Sequence of chain 56.B:
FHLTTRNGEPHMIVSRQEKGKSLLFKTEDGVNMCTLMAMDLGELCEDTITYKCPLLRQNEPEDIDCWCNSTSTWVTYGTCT

A protein and the small-molecule ligand that binds it are described below.
Small molecule (SMILES): CC(=O)N[C@@H]1[C@@H](O)[C@H](O)[C@@H](CO)O[C@H]1O

Binding-site contacts:
Ligand atom O1 contacts residue SER70 of chain 56.B at 4.2 Å.
Ligand atom O1 contacts residue ASN69 of chain 56.B at 2.1 Å (h-bond).
Ligand atom C5 contacts residue VAL31 of chain 56.B at 4.2 Å (hydrophobic).
Ligand atom C6 contacts residue LEU24 of chain 56.B at 4.5 Å (hydrophobic).
Ligand atom O4 contacts residue NAG1 of chain 56.R at 3.0 Å.
Ligand atom C6 contacts residue ASN69 of chain 56.B at 4.4 Å.
Ligand atom C7 contacts residue ASN69 of chain 56.B at 3.8 Å.
Ligand atom O5 contacts residue ASN69 of chain 56.B at 2.8 Å (h-bond).
Ligand atom O3 contacts residue VAL31 of chain 56.B at 3.6 Å.
Ligand atom C8 contacts residue ARG57 of chain 56.B at 4.2 Å.
Ligand atom O1 contacts residue VAL31 of chain 56.B at 3.4 Å (h-bond).
Ligand atom C3 contacts residue VAL31 of chain 56.B at 3.0 Å (hydrophobic).
Ligand atom C5 contacts residue ASN69 of chain 56.B at 3.7 Å.
Ligand atom C8 contacts residue SER70 of chain 56.B at 3.7 Å.
Ligand atom C5 contacts residue MET33 of chain 56.B at 3.7 Å (hydrophobic).
Ligand atom C4 contacts residue NAG1 of chain 56.R at 3.2 Å.
Ligand atom O5 contacts residue MET33 of chain 56.B at 4.2 Å.
Ligand atom O6 contacts residue NAG1 of chain 56.R at 3.0 Å.
Ligand atom O4 contacts residue VAL31 of chain 56.B at 3.3 Å.
Ligand atom O3 contacts residue NAG1 of chain 56.R at 2.6 Å (h-bond).
Ligand atom C3 contacts residue NAG1 of chain 56.R at 3.7 Å.
Ligand atom N2 contacts residue VAL31 of chain 56.B at 4.0 Å.
Ligand atom C6 contacts residue NAG1 of chain 56.R at 4.3 Å.
Ligand atom N2 contacts residue ASN69 of chain 56.B at 4.3 Å.
Ligand atom C5 contacts residue NAG1 of chain 56.R at 4.3 Å.
Ligand atom C4 contacts residue VAL31 of chain 56.B at 3.8 Å (hydrophobic).
Ligand atom C8 contacts residue ASN69 of chain 56.B at 3.4 Å.
Ligand atom C6 contacts residue MET33 of chain 56.B at 3.5 Å (hydrophobic).
Ligand atom O7 contacts residue ASN69 of chain 56.B at 3.8 Å.
Ligand atom C7 contacts residue SER70 of chain 56.B at 4.4 Å.
Ligand atom C2 contacts residue VAL31 of chain 56.B at 4.0 Å (hydrophobic).
Ligand atom O1 contacts residue MET33 of chain 56.B at 3.9 Å.
Ligand atom C1 contacts residue ASN69 of chain 56.B at 2.7 Å.
Ligand atom C2 contacts residue ASN69 of chain 56.B at 4.2 Å.
Ligand atom C1 contacts residue VAL31 of chain 56.B at 4.3 Å (hydrophobic).